Binding-site contacts:
Ligand atom C4 contacts residue ASN343 of chain 1.B at 4.2 Å.
Ligand atom C1 contacts residue ASN343 of chain 1.B at 1.4 Å.
Ligand atom C2 contacts residue ASN343 of chain 1.B at 2.4 Å.
Ligand atom C8 contacts residue ASN343 of chain 1.B at 3.4 Å.
Ligand atom O7 contacts residue GLY339 of chain 1.B at 4.1 Å.
Ligand atom C3 contacts residue ASN343 of chain 1.B at 3.8 Å.
Ligand atom C8 contacts residue GLY339 of chain 1.B at 4.1 Å.
Ligand atom O7 contacts residue ASN343 of chain 1.B at 4.2 Å.
Ligand atom N2 contacts residue ASN343 of chain 1.B at 2.8 Å (h-bond).
Ligand atom O5 contacts residue ASN343 of chain 1.B at 2.4 Å (h-bond).
Ligand atom C7 contacts residue ASN343 of chain 1.B at 3.3 Å.
Ligand atom C5 contacts residue ASN343 of chain 1.B at 3.7 Å.
Ligand atom C7 contacts residue GLY339 of chain 1.B at 4.2 Å.

The protein below binds the small molecule below.
Small molecule (SMILES): CC(=O)N[C@@H]1[C@@H](O)[C@H](O)[C@@H](CO)O[C@H]1O

Sequence of chain 1.B:
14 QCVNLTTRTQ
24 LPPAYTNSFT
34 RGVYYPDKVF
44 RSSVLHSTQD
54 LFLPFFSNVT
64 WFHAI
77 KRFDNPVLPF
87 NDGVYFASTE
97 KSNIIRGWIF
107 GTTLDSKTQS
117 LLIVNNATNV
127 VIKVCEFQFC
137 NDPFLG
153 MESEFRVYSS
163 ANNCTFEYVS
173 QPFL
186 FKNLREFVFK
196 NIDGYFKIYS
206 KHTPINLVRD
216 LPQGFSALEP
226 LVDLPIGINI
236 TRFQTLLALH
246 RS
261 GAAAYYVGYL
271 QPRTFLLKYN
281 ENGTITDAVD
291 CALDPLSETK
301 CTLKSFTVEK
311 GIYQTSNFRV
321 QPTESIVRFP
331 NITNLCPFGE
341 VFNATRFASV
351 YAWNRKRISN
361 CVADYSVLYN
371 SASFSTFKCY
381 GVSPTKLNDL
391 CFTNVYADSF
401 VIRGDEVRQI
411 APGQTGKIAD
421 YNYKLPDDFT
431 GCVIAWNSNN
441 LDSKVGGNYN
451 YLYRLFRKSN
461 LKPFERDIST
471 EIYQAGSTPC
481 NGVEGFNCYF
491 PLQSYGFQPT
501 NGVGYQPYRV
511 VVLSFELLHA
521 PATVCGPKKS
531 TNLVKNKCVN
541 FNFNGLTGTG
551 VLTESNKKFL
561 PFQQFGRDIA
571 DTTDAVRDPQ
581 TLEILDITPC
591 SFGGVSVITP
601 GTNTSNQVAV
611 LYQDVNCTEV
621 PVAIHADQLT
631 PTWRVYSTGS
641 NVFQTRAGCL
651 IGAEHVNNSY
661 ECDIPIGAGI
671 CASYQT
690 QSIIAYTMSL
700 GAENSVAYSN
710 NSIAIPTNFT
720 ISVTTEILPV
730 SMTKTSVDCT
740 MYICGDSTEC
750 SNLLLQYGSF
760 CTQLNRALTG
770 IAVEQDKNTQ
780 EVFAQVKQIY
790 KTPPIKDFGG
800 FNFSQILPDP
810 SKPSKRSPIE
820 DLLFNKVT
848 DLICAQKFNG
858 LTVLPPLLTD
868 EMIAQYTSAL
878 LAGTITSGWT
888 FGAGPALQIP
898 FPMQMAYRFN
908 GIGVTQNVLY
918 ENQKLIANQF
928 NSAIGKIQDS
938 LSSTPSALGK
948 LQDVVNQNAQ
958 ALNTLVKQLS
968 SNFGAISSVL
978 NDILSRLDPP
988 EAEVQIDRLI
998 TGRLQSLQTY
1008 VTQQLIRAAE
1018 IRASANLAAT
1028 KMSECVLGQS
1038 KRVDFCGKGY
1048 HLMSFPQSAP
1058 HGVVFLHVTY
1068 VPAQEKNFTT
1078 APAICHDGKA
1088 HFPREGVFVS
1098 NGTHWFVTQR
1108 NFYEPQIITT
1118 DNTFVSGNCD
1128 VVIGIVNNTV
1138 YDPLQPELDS